Binding-site contacts:
Ligand atom C3' contacts residue ARG125 of chain 3.F at 3.3 Å.
Ligand atom C5 contacts residue ARG125 of chain 3.F at 3.5 Å.
Ligand atom N1 contacts residue ASN16 of chain 3.E at 4.4 Å.
Ligand atom P contacts residue ARG131 of chain 3.F at 3.5 Å.
Ligand atom N1 contacts residue ARG125 of chain 3.F at 3.7 Å.
Ligand atom OP2 contacts residue MET76 of chain 3.F at 4.4 Å.
Ligand atom O2 contacts residue ARG125 of chain 3.F at 3.9 Å.
Ligand atom N3 contacts residue ARG125 of chain 3.F at 3.6 Å.
Ligand atom O4 contacts residue ASN16 of chain 3.E at 4.4 Å.
Ligand atom C4' contacts residue ARG125 of chain 3.F at 4.3 Å.
Ligand atom O5' contacts residue ARG131 of chain 3.F at 2.8 Å (salt-bridge).
Ligand atom OP3 contacts residue ARG125 of chain 3.F at 2.7 Å.
Ligand atom C4 contacts residue SER17 of chain 3.E at 4.1 Å.
Ligand atom C1' contacts residue ARG125 of chain 3.F at 4.2 Å.
Ligand atom P contacts residue ARG125 of chain 3.F at 3.9 Å.
Ligand atom C2' contacts residue ARG125 of chain 3.F at 3.6 Å.
Ligand atom C4 contacts residue ASN16 of chain 3.E at 4.1 Å.
Ligand atom O4 contacts residue ARG125 of chain 3.F at 3.9 Å.
Ligand atom OP1 contacts residue ARG131 of chain 3.F at 3.3 Å (salt-bridge).
Ligand atom O5' contacts residue ARG125 of chain 3.F at 3.2 Å (salt-bridge).
Ligand atom C5' contacts residue ARG125 of chain 3.F at 4.2 Å.
Ligand atom C6 contacts residue ARG125 of chain 3.F at 3.5 Å.
Ligand atom N3 contacts residue SER17 of chain 3.E at 4.3 Å.
Ligand atom OP3 contacts residue SER77 of chain 3.F at 4.2 Å.
Ligand atom C2 contacts residue ASN16 of chain 3.E at 3.1 Å.
Ligand atom OP2 contacts residue SER77 of chain 3.F at 3.8 Å.
Ligand atom O4 contacts residue SER17 of chain 3.E at 3.2 Å.
Ligand atom C5' contacts residue ARG131 of chain 3.F at 3.6 Å.
Ligand atom O3' contacts residue ARG125 of chain 3.F at 4.1 Å.
Ligand atom OP2 contacts residue ILE23 of chain 3.E at 4.2 Å.
Ligand atom C2 contacts residue ARG125 of chain 3.F at 3.7 Å.
Ligand atom P contacts residue ILE23 of chain 3.E at 4.2 Å.
Ligand atom OP2 contacts residue ARG131 of chain 3.F at 3.7 Å.
Ligand atom OP3 contacts residue ILE23 of chain 3.E at 4.3 Å.
Ligand atom C4 contacts residue ARG125 of chain 3.F at 3.6 Å.
Ligand atom O2 contacts residue ASN16 of chain 3.E at 2.6 Å (h-bond).
Ligand atom OP1 contacts residue ARG125 of chain 3.F at 2.9 Å (salt-bridge).
Ligand atom OP1 contacts residue ILE23 of chain 3.E at 3.7 Å.
Ligand atom O4 contacts residue THR21 of chain 3.E at 4.1 Å.
Ligand atom N3 contacts residue ASN16 of chain 3.E at 2.9 Å (h-bond).

A small-molecule ligand and the protein it binds are described below.
Small molecule (SMILES): CO[P](=O)(O)O[C@H]1[C@@H](O)[C@H](n2ccc(=O)[nH]c2=O)O[C@@H]1COP(=O)(O)O

Sequence of chain 3.F:
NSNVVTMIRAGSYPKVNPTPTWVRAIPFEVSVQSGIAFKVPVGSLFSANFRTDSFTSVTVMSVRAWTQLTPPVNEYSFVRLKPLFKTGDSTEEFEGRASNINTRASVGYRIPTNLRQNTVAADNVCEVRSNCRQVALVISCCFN

Sequence of chain 3.E:
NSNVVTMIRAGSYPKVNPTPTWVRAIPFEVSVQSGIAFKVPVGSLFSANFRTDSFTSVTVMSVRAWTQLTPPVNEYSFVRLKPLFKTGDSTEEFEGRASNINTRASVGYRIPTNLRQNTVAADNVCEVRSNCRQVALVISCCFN